Binding-site contacts:
Ligand atom C8 contacts residue HIS630 of chain 5.B at 3.5 Å.
Ligand atom N6 contacts residue GLY639 of chain 5.B at 3.3 Å (h-bond).
Ligand atom N3 contacts residue PRO631 of chain 5.B at 4.0 Å.
Ligand atom C2 contacts residue GLY639 of chain 5.B at 2.6 Å.
Ligand atom C5 contacts residue PRO631 of chain 5.B at 4.2 Å (hydrophobic).
Ligand atom C6 contacts residue PRO631 of chain 5.B at 4.2 Å (hydrophobic).
Ligand atom N6 contacts residue PHE638 of chain 5.B at 3.5 Å.
Ligand atom N7 contacts residue HIS630 of chain 5.B at 3.8 Å.
Ligand atom C6 contacts residue SER632 of chain 5.B at 4.0 Å.
Ligand atom N9 contacts residue HIS630 of chain 5.B at 4.4 Å.
Ligand atom C6 contacts residue GLY639 of chain 5.B at 3.4 Å.
Ligand atom N7 contacts residue ASP609 of chain 5.B at 4.0 Å.
Ligand atom N3 contacts residue GLY639 of chain 5.B at 3.9 Å.
Ligand atom C2 contacts residue PRO631 of chain 5.B at 4.0 Å (hydrophobic).
Ligand atom C6 contacts residue PHE638 of chain 5.B at 4.2 Å (hydrophobic).
Ligand atom N6 contacts residue GLY637 of chain 5.B at 3.2 Å (h-bond).
Ligand atom N1 contacts residue PRO631 of chain 5.B at 4.1 Å.
Ligand atom N1 contacts residue PHE638 of chain 5.B at 3.8 Å.
Ligand atom C5 contacts residue SER632 of chain 5.B at 3.8 Å.
Ligand atom N6 contacts residue SER632 of chain 5.B at 3.7 Å.
Ligand atom C4 contacts residue SER632 of chain 5.B at 4.3 Å.
Ligand atom N3 contacts residue ILE622 of chain 5.B at 4.4 Å.
Ligand atom N7 contacts residue SER632 of chain 5.B at 3.4 Å.
Ligand atom C8 contacts residue PRO631 of chain 5.B at 4.3 Å (hydrophobic).
Ligand atom C6 contacts residue GLY637 of chain 5.B at 4.4 Å.
Ligand atom C8 contacts residue SER632 of chain 5.B at 4.2 Å.
Ligand atom N1 contacts residue VAL419 of chain 5.B at 4.5 Å.
Ligand atom N9 contacts residue PRO631 of chain 5.B at 3.6 Å.
Ligand atom C4 contacts residue PRO631 of chain 5.B at 4.1 Å (hydrophobic).
Ligand atom N6 contacts residue PRO633 of chain 5.B at 4.2 Å.
Ligand atom N1 contacts residue GLY639 of chain 5.B at 2.8 Å (h-bond).
Ligand atom C2 contacts residue VAL419 of chain 5.B at 4.5 Å (hydrophobic).
Ligand atom C2 contacts residue ILE622 of chain 5.B at 4.2 Å (hydrophobic).

The small molecule below binds the protein below.
Small molecule (SMILES): Nc1ncnc2[nH]cnc12

Sequence of chain 5.B:
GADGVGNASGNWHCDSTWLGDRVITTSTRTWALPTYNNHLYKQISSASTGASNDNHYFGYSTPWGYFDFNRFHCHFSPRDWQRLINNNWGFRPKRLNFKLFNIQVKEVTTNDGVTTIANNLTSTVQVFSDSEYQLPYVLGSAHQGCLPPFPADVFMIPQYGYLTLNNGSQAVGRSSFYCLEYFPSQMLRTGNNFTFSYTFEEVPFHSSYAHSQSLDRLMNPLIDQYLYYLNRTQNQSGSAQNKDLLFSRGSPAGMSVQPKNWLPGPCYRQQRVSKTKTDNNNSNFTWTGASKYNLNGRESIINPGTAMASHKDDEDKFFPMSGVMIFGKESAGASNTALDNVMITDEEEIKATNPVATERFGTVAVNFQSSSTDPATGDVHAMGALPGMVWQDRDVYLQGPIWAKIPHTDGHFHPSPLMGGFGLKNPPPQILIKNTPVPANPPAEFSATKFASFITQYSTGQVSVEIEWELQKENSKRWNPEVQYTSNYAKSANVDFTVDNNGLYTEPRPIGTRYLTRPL